Binding-site contacts:
Ligand atom C3 contacts residue ASN149 of chain 1.A at 3.8 Å.
Ligand atom C9 contacts residue ILE255 of chain 1.A at 3.4 Å (hydrophobic).
Ligand atom C9 contacts residue TYR170 of chain 1.A at 4.1 Å (hydrophobic).
Ligand atom C2 contacts residue TYR152 of chain 1.A at 4.4 Å (hydrophobic).
Ligand atom O7 contacts residue TYR268 of chain 1.A at 4.3 Å.
Ligand atom C8 contacts residue GLU253 of chain 1.A at 4.0 Å.
Ligand atom O7 contacts residue ILE255 of chain 1.A at 4.5 Å.
Ligand atom C6 contacts residue ILE255 of chain 1.A at 3.6 Å (hydrophobic).
Ligand atom C8 contacts residue TYR187 of chain 1.A at 3.4 Å (hydrophobic).
Ligand atom C10 contacts residue ILE255 of chain 1.A at 2.9 Å (hydrophobic).
Ligand atom C3 contacts residue TYR170 of chain 1.A at 4.3 Å (hydrophobic).
Ligand atom C8 contacts residue ILE255 of chain 1.A at 4.4 Å (hydrophobic).
Ligand atom C6 contacts residue ASN149 of chain 1.A at 3.9 Å.
Ligand atom N1 contacts residue ILE255 of chain 1.A at 3.7 Å.
Ligand atom C9 contacts residue TYR152 of chain 1.A at 3.8 Å (hydrophobic).
Ligand atom O4 contacts residue ASN149 of chain 1.A at 3.3 Å (h-bond).
Ligand atom C2 contacts residue VAL147 of chain 1.A at 3.9 Å (hydrophobic).
Ligand atom C5 contacts residue ASN149 of chain 1.A at 3.7 Å.
Ligand atom C5 contacts residue ILE255 of chain 1.A at 4.2 Å (hydrophobic).
Ligand atom C6 contacts residue ILE51 of chain 2.A at 4.0 Å (hydrophobic).
Ligand atom C6 contacts residue TYR268 of chain 1.A at 3.7 Å (hydrophobic).
Ligand atom C8 contacts residue VAL147 of chain 1.A at 4.0 Å (hydrophobic).

Sequence of chain 1.A:
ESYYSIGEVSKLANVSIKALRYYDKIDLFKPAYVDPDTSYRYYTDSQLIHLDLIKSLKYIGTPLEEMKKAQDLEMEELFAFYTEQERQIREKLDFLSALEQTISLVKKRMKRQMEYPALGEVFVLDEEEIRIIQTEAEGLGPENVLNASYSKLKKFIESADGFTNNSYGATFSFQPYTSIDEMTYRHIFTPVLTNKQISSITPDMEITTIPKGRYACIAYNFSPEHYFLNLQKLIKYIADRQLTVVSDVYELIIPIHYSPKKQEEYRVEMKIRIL

Sequence of chain 2.A:
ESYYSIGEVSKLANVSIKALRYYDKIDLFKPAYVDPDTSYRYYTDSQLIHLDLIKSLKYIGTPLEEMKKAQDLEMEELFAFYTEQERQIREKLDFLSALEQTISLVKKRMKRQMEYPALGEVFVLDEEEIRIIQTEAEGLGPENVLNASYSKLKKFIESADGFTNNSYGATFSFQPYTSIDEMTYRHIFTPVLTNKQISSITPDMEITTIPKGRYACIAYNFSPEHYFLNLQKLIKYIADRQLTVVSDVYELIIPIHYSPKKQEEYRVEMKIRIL

A small-molecule ligand and the protein it binds are described below.
Small molecule (SMILES): CC(=O)OCC[N+](C)(C)C